A small-molecule ligand and the protein it binds are described below.
Small molecule (SMILES): CCCOc1sc(C(=O)N2[C@@H]3CC[C@H]2CC(c2cc(CN)ccc2F)C3)c(C)c1Br

Sequence of chain 1.D:
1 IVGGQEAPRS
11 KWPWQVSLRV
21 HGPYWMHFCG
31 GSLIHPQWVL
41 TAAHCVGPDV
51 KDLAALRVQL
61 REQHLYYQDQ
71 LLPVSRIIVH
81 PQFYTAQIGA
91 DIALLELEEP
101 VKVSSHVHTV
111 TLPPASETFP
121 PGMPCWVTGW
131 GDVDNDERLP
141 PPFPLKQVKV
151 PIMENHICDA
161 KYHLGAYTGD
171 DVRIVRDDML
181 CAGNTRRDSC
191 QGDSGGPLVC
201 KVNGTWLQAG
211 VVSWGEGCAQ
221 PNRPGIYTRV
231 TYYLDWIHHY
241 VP

Sequence of chain 1.B:
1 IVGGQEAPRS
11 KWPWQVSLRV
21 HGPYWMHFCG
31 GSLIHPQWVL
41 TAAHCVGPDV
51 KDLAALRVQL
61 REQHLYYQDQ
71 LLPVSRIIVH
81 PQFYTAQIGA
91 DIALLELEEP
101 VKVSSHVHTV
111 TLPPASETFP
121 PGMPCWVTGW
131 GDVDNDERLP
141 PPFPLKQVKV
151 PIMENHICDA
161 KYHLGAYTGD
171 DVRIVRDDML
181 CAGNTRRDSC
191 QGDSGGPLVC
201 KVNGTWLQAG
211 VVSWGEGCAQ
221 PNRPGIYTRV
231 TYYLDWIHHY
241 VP

Binding-site contacts:
Ligand atom OAJ contacts residue GLU216 of chain 1.D at 3.8 Å.
Ligand atom CAW contacts residue SER194 of chain 1.D at 3.4 Å.
Ligand atom NAE contacts residue GLY215 of chain 1.D at 3.5 Å (h-bond).
Ligand atom CBB contacts residue SER189 of chain 1.D at 3.4 Å.
Ligand atom BR1 contacts residue GLN87 of chain 1.D at 3.8 Å.
Ligand atom NBC contacts residue ASP188 of chain 1.D at 2.8 Å (salt-bridge).
Ligand atom CAS contacts residue TRP214 of chain 1.D at 3.8 Å (hydrophobic).
Ligand atom CBB contacts residue GLY217 of chain 1.D at 3.8 Å.
Ligand atom CAT contacts residue GLU216 of chain 1.D at 3.8 Å.
Ligand atom CAZ contacts residue GLY215 of chain 1.D at 3.6 Å.
Ligand atom CAS contacts residue TYR84 of chain 1.B at 3.2 Å (hydrophobic).
Ligand atom CAY contacts residue TRP214 of chain 1.D at 3.6 Å (hydrophobic).
Ligand atom CAK contacts residue GLY215 of chain 1.D at 3.5 Å.
Ligand atom CAT contacts residue TYR84 of chain 1.B at 3.6 Å (hydrophobic).
Ligand atom CAY contacts residue SER189 of chain 1.D at 3.7 Å.
Ligand atom CAW contacts residue CYS190 of chain 1.D at 3.4 Å (hydrophobic).
Ligand atom CAZ contacts residue GLY217 of chain 1.D at 3.5 Å.
Ligand atom CAX contacts residue SER189 of chain 1.D at 3.5 Å.
Ligand atom NBC contacts residue SER189 of chain 1.D at 2.7 Å (h-bond).
Ligand atom OAJ contacts residue GLY217 of chain 1.D at 3.0 Å (h-bond).
Ligand atom CBB contacts residue GLY225 of chain 1.D at 3.8 Å.
Ligand atom CAF contacts residue GLY215 of chain 1.D at 3.7 Å.
Ligand atom CAN contacts residue GLN87 of chain 1.D at 3.6 Å.
Ligand atom OAJ contacts residue GLY215 of chain 1.D at 3.4 Å (h-bond).
Ligand atom NBC contacts residue CYS218 of chain 1.D at 3.7 Å.
Ligand atom NBC contacts residue GLY217 of chain 1.D at 2.9 Å (h-bond).
Ligand atom CAI contacts residue GLY215 of chain 1.D at 3.2 Å.
Ligand atom CAV contacts residue SER194 of chain 1.D at 3.7 Å.
Ligand atom CAZ contacts residue TRP214 of chain 1.D at 3.7 Å (hydrophobic).
Ligand atom CAW contacts residue VAL212 of chain 1.D at 3.7 Å (hydrophobic).
Ligand atom CAX contacts residue VAL212 of chain 1.D at 3.6 Å (hydrophobic).
Ligand atom CBD contacts residue TYR84 of chain 1.B at 3.5 Å (hydrophobic).
Ligand atom CBD contacts residue PRO48 of chain 1.B at 3.7 Å (hydrophobic).
Ligand atom CAI contacts residue GLY217 of chain 1.D at 3.8 Å.
Ligand atom CAC contacts residue GLY215 of chain 1.D at 3.7 Å.
Ligand atom CBB contacts residue TRP214 of chain 1.D at 3.4 Å (hydrophobic).
Ligand atom FBA contacts residue SER194 of chain 1.D at 3.0 Å.
Ligand atom OAR contacts residue GLN87 of chain 1.D at 3.2 Å.
Ligand atom SAO contacts residue GLY215 of chain 1.D at 3.3 Å (h-bond).
Ligand atom FBA contacts residue GLN191 of chain 1.D at 3.6 Å.